Binding-site contacts:
Ligand atom N contacts residue ARG35 of chain 5.C at 4.1 Å.
Ligand atom C contacts residue ARG29 of chain 5.C at 3.9 Å.
Ligand atom CG2 contacts residue ARG36 of chain 5.C at 3.8 Å.
Ligand atom CG1 contacts residue ASP243 of chain 5.C at 3.3 Å.
Ligand atom N contacts residue ARG35 of chain 5.C at 4.1 Å.
Ligand atom CB contacts residue ASP243 of chain 5.C at 4.2 Å.
Ligand atom O contacts residue ARG29 of chain 5.C at 3.0 Å (salt-bridge).
Ligand atom CG2 contacts residue ARG35 of chain 5.C at 3.9 Å.
Ligand atom C contacts residue PRO43 of chain 5.C at 4.5 Å (hydrophobic).
Ligand atom CG2 contacts residue GLU245 of chain 5.C at 3.4 Å.
Ligand atom CD1 contacts residue ARG29 of chain 5.C at 3.6 Å.
Ligand atom O contacts residue ASP243 of chain 5.C at 4.3 Å.
Ligand atom CD2 contacts residue ARG29 of chain 5.C at 3.8 Å.
Ligand atom O contacts residue ILE25 of chain 5.C at 3.8 Å.
Ligand atom C contacts residue ASP243 of chain 5.C at 3.5 Å.
Ligand atom O contacts residue PRO43 of chain 5.C at 3.7 Å.
Ligand atom O contacts residue ARG36 of chain 5.C at 2.9 Å (salt-bridge).
Ligand atom O contacts residue ARG35 of chain 5.C at 3.3 Å (salt-bridge).
Ligand atom CG1 contacts residue ARG35 of chain 5.C at 4.4 Å.
Ligand atom OG contacts residue PHE244 of chain 5.C at 3.7 Å.
Ligand atom C contacts residue ARG35 of chain 5.C at 3.5 Å.
Ligand atom CB contacts residue ASP243 of chain 5.C at 3.9 Å.
Ligand atom CB contacts residue ARG35 of chain 5.C at 3.8 Å.
Ligand atom C contacts residue ASP243 of chain 5.C at 4.4 Å.
Ligand atom CA contacts residue ARG35 of chain 5.C at 4.5 Å.
Ligand atom C contacts residue ARG36 of chain 5.C at 3.2 Å.
Ligand atom CA contacts residue ASP243 of chain 5.C at 4.2 Å.
Ligand atom CA contacts residue ASP243 of chain 5.C at 3.3 Å.
Ligand atom CA contacts residue ARG29 of chain 5.C at 4.2 Å.
Ligand atom CG2 contacts residue PRO43 of chain 5.C at 4.3 Å (hydrophobic).
Ligand atom O contacts residue ASP243 of chain 5.C at 4.3 Å.
Ligand atom O contacts residue ARG29 of chain 5.C at 4.2 Å.
Ligand atom N contacts residue ARG35 of chain 5.C at 4.4 Å.
Ligand atom N contacts residue ASP243 of chain 5.C at 3.8 Å.
Ligand atom CB contacts residue ARG35 of chain 5.C at 3.4 Å.
Ligand atom N contacts residue ASP243 of chain 5.C at 3.3 Å (salt-bridge).
Ligand atom O contacts residue ARG35 of chain 5.C at 2.9 Å (salt-bridge).
Ligand atom C contacts residue ARG35 of chain 5.C at 3.7 Å.
Ligand atom OG contacts residue ARG35 of chain 5.C at 4.2 Å.
Ligand atom O contacts residue PHE37 of chain 5.C at 3.8 Å.

This protein binds this small molecule.
Small molecule (SMILES): CC[C@H](C)[C@H](NC(=O)[C@H](CC(C)C)NC(=O)[C@H](CO)NC(=O)CNC(=O)[C@@H](NC(=O)[C@@H](N)[C@@H](C)O)C(C)C)C(=O)N[C@H](C=O)CCC(N)=O

Sequence of chain 5.C:
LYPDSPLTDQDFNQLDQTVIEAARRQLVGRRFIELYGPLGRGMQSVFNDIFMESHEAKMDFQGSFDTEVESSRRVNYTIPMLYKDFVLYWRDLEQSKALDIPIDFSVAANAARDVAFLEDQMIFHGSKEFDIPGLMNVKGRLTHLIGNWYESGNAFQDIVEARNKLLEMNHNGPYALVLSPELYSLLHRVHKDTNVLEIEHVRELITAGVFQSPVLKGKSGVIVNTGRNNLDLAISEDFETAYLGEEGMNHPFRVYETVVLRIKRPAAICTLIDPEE